Sequence of chain 1.A:
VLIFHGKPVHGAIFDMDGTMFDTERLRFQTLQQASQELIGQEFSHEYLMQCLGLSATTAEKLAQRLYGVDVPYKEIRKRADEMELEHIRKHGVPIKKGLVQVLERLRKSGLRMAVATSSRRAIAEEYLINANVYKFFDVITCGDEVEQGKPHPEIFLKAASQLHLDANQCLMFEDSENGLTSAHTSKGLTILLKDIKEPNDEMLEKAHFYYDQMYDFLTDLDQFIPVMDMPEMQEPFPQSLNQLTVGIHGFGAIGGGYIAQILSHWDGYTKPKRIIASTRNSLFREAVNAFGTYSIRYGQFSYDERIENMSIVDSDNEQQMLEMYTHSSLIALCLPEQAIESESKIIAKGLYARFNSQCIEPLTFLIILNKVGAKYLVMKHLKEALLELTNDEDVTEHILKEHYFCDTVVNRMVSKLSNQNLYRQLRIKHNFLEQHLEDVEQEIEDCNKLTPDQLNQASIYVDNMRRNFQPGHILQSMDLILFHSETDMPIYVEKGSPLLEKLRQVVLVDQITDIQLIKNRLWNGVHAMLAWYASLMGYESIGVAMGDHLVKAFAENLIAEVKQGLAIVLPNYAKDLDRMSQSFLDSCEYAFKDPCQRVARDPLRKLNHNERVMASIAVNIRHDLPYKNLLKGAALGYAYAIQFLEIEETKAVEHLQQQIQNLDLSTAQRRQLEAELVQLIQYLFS

Binding-site contacts:
Ligand atom O4B contacts residue LEU336 of chain 1.A at 3.2 Å.
Ligand atom O2N contacts residue GLY253 of chain 1.A at 3.4 Å.
Ligand atom C4N contacts residue ARG416 of chain 1.A at 3.4 Å.
Ligand atom O2N contacts residue ALA254 of chain 1.A at 2.8 Å (h-bond).
Ligand atom O5D contacts residue ILE255 of chain 1.A at 3.7 Å.
Ligand atom O2N contacts residue ILE255 of chain 1.A at 3.0 Å (h-bond).
Ligand atom O7N contacts residue VAL418 of chain 1.A at 3.7 Å.
Ligand atom O7N contacts residue MET417 of chain 1.A at 3.7 Å.
Ligand atom C5D contacts residue CYS335 of chain 1.A at 3.6 Å (hydrophobic).
Ligand atom C4N contacts residue ILE255 of chain 1.A at 3.7 Å (hydrophobic).
Ligand atom O2D contacts residue ASN374 of chain 1.A at 3.0 Å (h-bond).
Ligand atom O2A contacts residue GLY253 of chain 1.A at 3.7 Å.
Ligand atom C5D contacts residue LEU336 of chain 1.A at 3.7 Å (hydrophobic).
Ligand atom O1 contacts residue ARG281 of chain 1.A at 3.0 Å (salt-bridge).
Ligand atom N7N contacts residue VAL418 of chain 1.A at 3.5 Å (h-bond).
Ligand atom O1 contacts residue GLU344 of chain 1.A at 3.7 Å.
Ligand atom O3D contacts residue PRO337 of chain 1.A at 3.5 Å.
Ligand atom O1 contacts residue LEU336 of chain 1.A at 3.8 Å.
Ligand atom C6N contacts residue ASN374 of chain 1.A at 3.7 Å.
Ligand atom C5N contacts residue VAL414 of chain 1.A at 3.9 Å (hydrophobic).
Ligand atom O3D contacts residue LEU336 of chain 1.A at 3.4 Å (h-bond).
Ligand atom O5B contacts residue GLY253 of chain 1.A at 3.4 Å.
Ligand atom C4D contacts residue LEU336 of chain 1.A at 3.6 Å (hydrophobic).
Ligand atom C3N contacts residue ILE255 of chain 1.A at 3.7 Å (hydrophobic).
Ligand atom C1B contacts residue ARG281 of chain 1.A at 3.6 Å.
Ligand atom O1N contacts residue ALA254 of chain 1.A at 3.5 Å.
Ligand atom O3B contacts residue LYS420 of chain 1.A at 3.5 Å (salt-bridge).
Ligand atom N7N contacts residue ILE255 of chain 1.A at 3.8 Å.
Ligand atom O4D contacts residue ILE255 of chain 1.A at 3.5 Å.
Ligand atom O2B contacts residue ARG281 of chain 1.A at 2.7 Å (salt-bridge).
Ligand atom O2D contacts residue LEU373 of chain 1.A at 3.5 Å.
Ligand atom C1D contacts residue ASN374 of chain 1.A at 3.9 Å.
Ligand atom O2B contacts residue THR280 of chain 1.A at 3.2 Å (h-bond).
Ligand atom O2A contacts residue ALA254 of chain 1.A at 3.6 Å.
Ligand atom O4B contacts residue GLY251 of chain 1.A at 3.6 Å.
Ligand atom O3D contacts residue LEU373 of chain 1.A at 3.0 Å.
Ligand atom O1A contacts residue PRO337 of chain 1.A at 3.9 Å.
Ligand atom O3B contacts residue THR280 of chain 1.A at 2.8 Å (h-bond).
Ligand atom C5D contacts residue ILE255 of chain 1.A at 3.6 Å (hydrophobic).
Ligand atom O3B contacts residue PHE252 of chain 1.A at 3.5 Å (h-bond).

This small molecule binds to this protein.
Small molecule (SMILES): NC(=O)C1=CN([C@@H]2O[C@H](COP(=O)(O)OP(=O)(O)OC[C@H]3O[C@@H](O)[C@H](O)[C@@H]3O)[C@@H](O)[C@H]2O)C=CC1